Sequence of chain 1.A:
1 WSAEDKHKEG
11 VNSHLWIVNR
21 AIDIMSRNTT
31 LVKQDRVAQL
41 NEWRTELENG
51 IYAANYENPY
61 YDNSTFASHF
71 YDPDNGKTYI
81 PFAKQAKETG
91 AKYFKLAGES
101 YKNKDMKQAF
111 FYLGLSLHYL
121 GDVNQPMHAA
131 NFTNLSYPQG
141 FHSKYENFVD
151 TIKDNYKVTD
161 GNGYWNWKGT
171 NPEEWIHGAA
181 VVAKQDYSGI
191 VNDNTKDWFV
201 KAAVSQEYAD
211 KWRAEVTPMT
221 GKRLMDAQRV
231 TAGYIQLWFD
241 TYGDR

Binding-site contacts:
Ligand atom C4 contacts residue ASN55 of chain 1.A at 3.6 Å.
Ligand atom P1 contacts residue TRP1 of chain 1.A at 3.7 Å.
Ligand atom C5 contacts residue GLU146 of chain 1.A at 3.4 Å.
Ligand atom P1 contacts residue HIS128 of chain 1.A at 3.7 Å.
Ligand atom O3 contacts residue TRP1 of chain 1.A at 3.2 Å (h-bond).
Ligand atom O2 contacts residue GLU146 of chain 1.A at 3.2 Å (salt-bridge).
Ligand atom C17 contacts residue THR65 of chain 1.A at 3.7 Å.
Ligand atom P1 contacts residue ASN55 of chain 1.A at 3.6 Å.
Ligand atom O3 contacts residue HIS14 of chain 1.A at 3.5 Å (h-bond).
Ligand atom O7 contacts residue SER143 of chain 1.A at 3.2 Å.
Ligand atom C20 contacts residue LEU135 of chain 1.A at 3.8 Å (hydrophobic).
Ligand atom O3 contacts residue ZN1 of chain 1.D at 2.1 Å.
Ligand atom C6 contacts residue PHE66 of chain 1.A at 3.6 Å (hydrophobic).
Ligand atom O2 contacts residue ZN1 of chain 1.C at 2.1 Å.
Ligand atom C7 contacts residue PHE66 of chain 1.A at 3.5 Å (hydrophobic).
Ligand atom O2 contacts residue ASP122 of chain 1.A at 3.6 Å (salt-bridge).
Ligand atom C5 contacts residue ASN55 of chain 1.A at 3.5 Å.
Ligand atom O8 contacts residue THR133 of chain 1.A at 3.3 Å.
Ligand atom O7 contacts residue ASN134 of chain 1.A at 3.8 Å.
Ligand atom C6 contacts residue ZN1 of chain 1.B at 3.3 Å.
Ligand atom C4 contacts residue GLU4 of chain 1.A at 3.6 Å.
Ligand atom O1 contacts residue ASN55 of chain 1.A at 3.0 Å (h-bond).
Ligand atom C3 contacts residue GLU4 of chain 1.A at 3.3 Å.
Ligand atom O8 contacts residue ASN134 of chain 1.A at 2.9 Å (h-bond).
Ligand atom C16 contacts residue PHE70 of chain 1.A at 3.8 Å (hydrophobic).
Ligand atom O2 contacts residue ZN1 of chain 1.D at 2.8 Å.
Ligand atom O2 contacts residue HIS128 of chain 1.A at 2.9 Å (h-bond).
Ligand atom O2 contacts residue TRP1 of chain 1.A at 3.2 Å (h-bond).
Ligand atom O3 contacts residue ASP122 of chain 1.A at 3.2 Å (salt-bridge).
Ligand atom O3 contacts residue HIS118 of chain 1.A at 3.2 Å (h-bond).
Ligand atom C1 contacts residue ASN55 of chain 1.A at 3.5 Å.
Ligand atom C5 contacts residue TRP1 of chain 1.A at 3.5 Å (hydrophobic).
Ligand atom P1 contacts residue ZN1 of chain 1.C at 3.3 Å.
Ligand atom P1 contacts residue ZN1 of chain 1.D at 3.0 Å.
Ligand atom O3 contacts residue ZN1 of chain 1.B at 2.0 Å.
Ligand atom P1 contacts residue ZN1 of chain 1.B at 3.0 Å.
Ligand atom C6 contacts residue HIS128 of chain 1.A at 3.5 Å.
Ligand atom C8 contacts residue ZN1 of chain 1.C at 3.8 Å.
Ligand atom C17 contacts residue TYR79 of chain 1.A at 3.7 Å (hydrophobic).
Ligand atom O3 contacts residue ASN55 of chain 1.A at 2.9 Å (h-bond).

A protein and the small-molecule ligand that binds it are described below.
Small molecule (SMILES): CCCCCC(=O)OC[C@H](CCP(=O)([O-])OCC[N+](C)(C)C)OC(=O)CCCCC